Sequence of chain 1.A:
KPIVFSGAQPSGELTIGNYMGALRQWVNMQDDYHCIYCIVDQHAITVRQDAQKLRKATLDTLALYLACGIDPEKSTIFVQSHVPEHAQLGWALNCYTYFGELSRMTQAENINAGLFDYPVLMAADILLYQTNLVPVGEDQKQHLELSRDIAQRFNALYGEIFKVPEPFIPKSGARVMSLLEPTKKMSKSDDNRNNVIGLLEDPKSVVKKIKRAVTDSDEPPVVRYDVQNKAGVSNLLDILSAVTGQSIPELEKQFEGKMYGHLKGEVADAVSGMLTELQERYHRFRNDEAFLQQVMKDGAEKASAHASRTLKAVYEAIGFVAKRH

Binding-site contacts:
Ligand atom C1 contacts residue TRP93 of chain 1.A at 3.5 Å (hydrophobic).
Ligand atom O contacts residue TRP93 of chain 1.A at 3.8 Å.
Ligand atom C contacts residue LEU131 of chain 1.A at 3.2 Å (hydrophobic).
Ligand atom C6 contacts residue ASP127 of chain 1.A at 3.3 Å.
Ligand atom C6 contacts residue ASN96 of chain 1.A at 3.2 Å.
Ligand atom C4 contacts residue ALA89 of chain 1.B at 3.4 Å (hydrophobic).
Ligand atom C4 contacts residue GLY92 of chain 1.B at 3.9 Å.
Ligand atom C1 contacts residue GLY92 of chain 1.A at 3.5 Å.
Ligand atom C1 contacts residue ASP127 of chain 1.A at 3.7 Å.
Ligand atom C5 contacts residue ASN96 of chain 1.A at 4.0 Å.
Ligand atom C3 contacts residue TRP93 of chain 1.A at 3.7 Å (hydrophobic).
Ligand atom N contacts residue ALA89 of chain 1.B at 2.7 Å (h-bond).
Ligand atom C6 contacts residue TRP93 of chain 1.B at 3.9 Å (hydrophobic).
Ligand atom C4 contacts residue TRP93 of chain 1.A at 3.9 Å (hydrophobic).
Ligand atom C5 contacts residue ASN96 of chain 1.B at 3.8 Å.
Ligand atom C contacts residue ASP127 of chain 1.A at 3.7 Å.
Ligand atom N contacts residue TRP93 of chain 1.B at 3.2 Å (h-bond).
Ligand atom C4 contacts residue TRP93 of chain 1.B at 3.4 Å (hydrophobic).
Ligand atom O contacts residue GLY92 of chain 1.A at 3.2 Å (h-bond).
Ligand atom C contacts residue TRP93 of chain 1.B at 3.8 Å (hydrophobic).
Ligand atom C5 contacts residue ASP127 of chain 1.B at 3.5 Å.
Ligand atom N contacts residue GLY92 of chain 1.B at 3.4 Å.
Ligand atom C3 contacts residue ALA89 of chain 1.A at 3.0 Å (hydrophobic).
Ligand atom C6 contacts residue ASN96 of chain 1.B at 3.7 Å.
Ligand atom C contacts residue VAL130 of chain 1.A at 3.8 Å (hydrophobic).
Ligand atom C6 contacts residue TRP93 of chain 1.A at 4.0 Å (hydrophobic).
Ligand atom C3 contacts residue TRP93 of chain 1.B at 3.7 Å (hydrophobic).
Ligand atom C2 contacts residue GLY92 of chain 1.A at 3.5 Å.
Ligand atom O contacts residue ASP127 of chain 1.A at 3.1 Å (salt-bridge).
Ligand atom C2 contacts residue TRP93 of chain 1.B at 4.0 Å (hydrophobic).
Ligand atom C6 contacts residue ASP127 of chain 1.B at 3.7 Å.
Ligand atom C1 contacts residue ASN96 of chain 1.A at 3.9 Å.
Ligand atom O contacts residue ASN96 of chain 1.A at 3.5 Å (h-bond).
Ligand atom C2 contacts residue ALA89 of chain 1.A at 3.2 Å (hydrophobic).
Ligand atom O contacts residue TRP93 of chain 1.B at 4.0 Å.
Ligand atom C3 contacts residue ALA89 of chain 1.B at 3.4 Å (hydrophobic).
Ligand atom C contacts residue GLY92 of chain 1.A at 3.5 Å.
Ligand atom C5 contacts residue TRP93 of chain 1.A at 3.5 Å (hydrophobic).
Ligand atom C2 contacts residue TRP93 of chain 1.A at 3.2 Å (hydrophobic).
Ligand atom C1 contacts residue TRP93 of chain 1.B at 3.6 Å (hydrophobic).

The protein below binds the small molecule below.
Small molecule (SMILES): COc1ccc(N)cc1

Sequence of chain 1.B:
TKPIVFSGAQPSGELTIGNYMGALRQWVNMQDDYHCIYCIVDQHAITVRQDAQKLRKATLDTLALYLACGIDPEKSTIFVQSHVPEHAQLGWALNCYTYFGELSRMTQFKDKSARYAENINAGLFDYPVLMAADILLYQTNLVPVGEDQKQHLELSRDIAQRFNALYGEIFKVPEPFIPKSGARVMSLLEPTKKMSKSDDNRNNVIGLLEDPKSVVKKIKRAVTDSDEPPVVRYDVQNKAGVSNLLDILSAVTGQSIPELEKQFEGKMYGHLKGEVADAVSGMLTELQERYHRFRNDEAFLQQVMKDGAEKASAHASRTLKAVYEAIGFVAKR